The small molecule below binds the protein below.
Small molecule (SMILES): CC(=O)N[C@H]1[C@H](O[C@H]2[C@H](O)[C@@H](NC(C)=O)CO[C@@H]2CO)O[C@H](CO)[C@@H](O)[C@@H]1O

Binding-site contacts:
Ligand atom C7 contacts residue ASN268 of chain 1.F at 3.1 Å.
Ligand atom C2 contacts residue ASN268 of chain 1.F at 2.5 Å.
Ligand atom N2 contacts residue LYS272 of chain 1.F at 3.4 Å (salt-bridge).
Ligand atom O7 contacts residue LYS272 of chain 1.F at 3.5 Å (salt-bridge).
Ligand atom O7 contacts residue GLU244 of chain 1.F at 3.2 Å (salt-bridge).
Ligand atom C7 contacts residue GLU244 of chain 1.F at 4.3 Å.
Ligand atom O7 contacts residue ASN268 of chain 1.F at 2.8 Å (h-bond).
Ligand atom O7 contacts residue GLY267 of chain 1.F at 3.1 Å.
Ligand atom N2 contacts residue ASN268 of chain 1.F at 3.0 Å (h-bond).
Ligand atom C8 contacts residue ALA273 of chain 1.F at 4.0 Å (hydrophobic).
Ligand atom C4 contacts residue ASN268 of chain 1.F at 4.3 Å.
Ligand atom C1 contacts residue LYS272 of chain 1.F at 3.9 Å.
Ligand atom C7 contacts residue LYS272 of chain 1.F at 3.3 Å.
Ligand atom C8 contacts residue GLY267 of chain 1.F at 3.7 Å.
Ligand atom C2 contacts residue LYS272 of chain 1.F at 3.9 Å.
Ligand atom O5 contacts residue ASN268 of chain 1.F at 2.4 Å (h-bond).
Ligand atom C1 contacts residue GLU244 of chain 1.F at 4.5 Å.
Ligand atom C8 contacts residue ASP266 of chain 1.F at 4.3 Å.
Ligand atom C1 contacts residue ASN268 of chain 1.F at 1.4 Å.
Ligand atom C7 contacts residue GLY267 of chain 1.F at 3.8 Å.
Ligand atom C8 contacts residue ASN268 of chain 1.F at 4.5 Å.
Ligand atom C8 contacts residue LYS272 of chain 1.F at 3.7 Å.
Ligand atom C3 contacts residue ASN268 of chain 1.F at 3.8 Å.
Ligand atom C5 contacts residue ASN268 of chain 1.F at 3.7 Å.
Ligand atom C8 contacts residue SER242 of chain 1.F at 4.1 Å.
Ligand atom C8 contacts residue ASP274 of chain 1.F at 3.1 Å.

Sequence of chain 1.F:
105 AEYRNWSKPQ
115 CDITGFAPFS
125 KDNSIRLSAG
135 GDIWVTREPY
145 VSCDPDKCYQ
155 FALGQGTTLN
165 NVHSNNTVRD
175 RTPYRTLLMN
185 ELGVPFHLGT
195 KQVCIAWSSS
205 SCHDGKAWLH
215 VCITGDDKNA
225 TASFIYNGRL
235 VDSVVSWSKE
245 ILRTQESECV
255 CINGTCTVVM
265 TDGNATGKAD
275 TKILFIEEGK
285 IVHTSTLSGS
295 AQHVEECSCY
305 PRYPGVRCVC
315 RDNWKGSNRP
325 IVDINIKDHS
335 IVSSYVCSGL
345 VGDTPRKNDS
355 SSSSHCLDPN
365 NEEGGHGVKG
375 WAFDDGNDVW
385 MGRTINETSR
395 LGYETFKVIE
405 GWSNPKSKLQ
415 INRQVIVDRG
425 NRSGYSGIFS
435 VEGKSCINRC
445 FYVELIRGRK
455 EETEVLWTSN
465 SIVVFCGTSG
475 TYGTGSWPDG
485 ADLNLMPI